Sequence of chain 1.A:
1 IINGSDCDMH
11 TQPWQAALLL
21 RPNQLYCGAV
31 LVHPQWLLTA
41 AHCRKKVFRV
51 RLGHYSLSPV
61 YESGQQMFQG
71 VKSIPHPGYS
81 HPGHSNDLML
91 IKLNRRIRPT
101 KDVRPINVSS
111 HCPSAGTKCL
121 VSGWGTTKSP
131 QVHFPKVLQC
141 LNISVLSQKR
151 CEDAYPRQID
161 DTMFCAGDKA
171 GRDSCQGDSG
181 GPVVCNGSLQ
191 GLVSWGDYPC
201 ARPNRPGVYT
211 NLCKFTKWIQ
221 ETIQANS

This small molecule binds to this protein.
Small molecule (SMILES): CC(=O)N[C@@H]1[C@@H](O)[C@H](O)[C@@H](CO)O[C@H]1O

Binding-site contacts:
Ligand atom N2 contacts residue ASN3 of chain 1.A at 3.0 Å (h-bond).
Ligand atom O6 contacts residue ARG172 of chain 1.A at 3.8 Å.
Ligand atom C3 contacts residue ASN3 of chain 1.A at 3.8 Å.
Ligand atom C1 contacts residue ASN3 of chain 1.A at 1.4 Å.
Ligand atom O7 contacts residue ASN3 of chain 1.A at 3.8 Å.
Ligand atom C4 contacts residue ARG172 of chain 1.A at 4.2 Å.
Ligand atom C5 contacts residue ASN3 of chain 1.A at 3.6 Å.
Ligand atom C2 contacts residue ARG172 of chain 1.A at 4.5 Å.
Ligand atom O5 contacts residue ARG172 of chain 1.A at 3.4 Å (salt-bridge).
Ligand atom C6 contacts residue ARG172 of chain 1.A at 3.6 Å.
Ligand atom C1 contacts residue ARG172 of chain 1.A at 4.2 Å.
Ligand atom O5 contacts residue ASN3 of chain 1.A at 2.3 Å (h-bond).
Ligand atom C2 contacts residue ASN3 of chain 1.A at 2.5 Å.
Ligand atom C4 contacts residue ASN3 of chain 1.A at 4.2 Å.
Ligand atom C7 contacts residue ASN3 of chain 1.A at 3.6 Å.
Ligand atom C5 contacts residue ARG172 of chain 1.A at 4.1 Å.